Binding-site contacts:
Ligand atom C16 contacts residue GLY214 of chain 1.B at 3.5 Å.
Ligand atom C11 contacts residue PHE213 of chain 1.B at 3.4 Å (hydrophobic).
Ligand atom C25 contacts residue ANP1 of chain 1.F at 3.5 Å.
Ligand atom C24 contacts residue LYS101 of chain 1.B at 3.5 Å.
Ligand atom C22 contacts residue ASP212 of chain 1.B at 3.6 Å.
Ligand atom C15 contacts residue PHE213 of chain 1.B at 3.3 Å (hydrophobic).
Ligand atom C14 contacts residue MET223 of chain 1.B at 3.4 Å (hydrophobic).
Ligand atom C23 contacts residue CYS211 of chain 1.B at 3.6 Å (hydrophobic).
Ligand atom O05 contacts residue ANP1 of chain 1.F at 2.8 Å (h-bond).
Ligand atom C20 contacts residue ASP212 of chain 1.B at 3.6 Å.
Ligand atom C16 contacts residue VAL215 of chain 1.B at 3.6 Å (hydrophobic).
Ligand atom C21 contacts residue CYS211 of chain 1.B at 3.5 Å (hydrophobic).
Ligand atom N08 contacts residue PHE213 of chain 1.B at 3.3 Å (h-bond).
Ligand atom C16 contacts residue SER216 of chain 1.B at 3.2 Å.
Ligand atom O03 contacts residue ANP1 of chain 1.F at 3.6 Å (h-bond).
Ligand atom N06 contacts residue PHE213 of chain 1.B at 3.4 Å (h-bond).
Ligand atom C19 contacts residue ASP212 of chain 1.B at 3.4 Å.
Ligand atom N08 contacts residue VAL215 of chain 1.B at 3.2 Å (h-bond).
Ligand atom O04 contacts residue LYS101 of chain 1.B at 2.9 Å (salt-bridge).
Ligand atom I01 contacts residue VAL131 of chain 1.B at 3.5 Å.
Ligand atom C10 contacts residue LEU219 of chain 1.B at 3.7 Å (hydrophobic).
Ligand atom O05 contacts residue GLY83 of chain 1.B at 3.7 Å.
Ligand atom N06 contacts residue LEU219 of chain 1.B at 3.4 Å.
Ligand atom C15 contacts residue LEU119 of chain 1.B at 3.5 Å (hydrophobic).
Ligand atom F02 contacts residue ILE145 of chain 1.B at 3.4 Å.
Ligand atom O04 contacts residue ASP212 of chain 1.B at 3.1 Å (salt-bridge).
Ligand atom C15 contacts residue LEU219 of chain 1.B at 3.6 Å (hydrophobic).
Ligand atom C18 contacts residue ASP212 of chain 1.B at 3.7 Å.
Ligand atom F02 contacts residue LYS101 of chain 1.B at 3.6 Å.
Ligand atom C15 contacts residue VAL215 of chain 1.B at 3.5 Å (hydrophobic).
Ligand atom N08 contacts residue SER216 of chain 1.B at 2.9 Å (h-bond).
Ligand atom C16 contacts residue PHE213 of chain 1.B at 3.4 Å (hydrophobic).
Ligand atom I01 contacts residue CYS211 of chain 1.B at 3.7 Å.
Ligand atom O03 contacts residue LYS101 of chain 1.B at 3.1 Å (salt-bridge).
Ligand atom F02 contacts residue ASP212 of chain 1.B at 3.5 Å.
Ligand atom O05 contacts residue GLY84 of chain 1.B at 3.4 Å (h-bond).
Ligand atom O03 contacts residue ASP212 of chain 1.B at 3.4 Å (salt-bridge).
Ligand atom C11 contacts residue LEU219 of chain 1.B at 3.6 Å (hydrophobic).
Ligand atom N07 contacts residue ILE145 of chain 1.B at 3.6 Å.
Ligand atom C20 contacts residue PHE213 of chain 1.B at 3.5 Å (hydrophobic).

This protein binds this small molecule.
Small molecule (SMILES): O=C(NOCCO)c1ccc2cncn2c1Nc1ccc(I)cc1F

Sequence of chain 1.B:
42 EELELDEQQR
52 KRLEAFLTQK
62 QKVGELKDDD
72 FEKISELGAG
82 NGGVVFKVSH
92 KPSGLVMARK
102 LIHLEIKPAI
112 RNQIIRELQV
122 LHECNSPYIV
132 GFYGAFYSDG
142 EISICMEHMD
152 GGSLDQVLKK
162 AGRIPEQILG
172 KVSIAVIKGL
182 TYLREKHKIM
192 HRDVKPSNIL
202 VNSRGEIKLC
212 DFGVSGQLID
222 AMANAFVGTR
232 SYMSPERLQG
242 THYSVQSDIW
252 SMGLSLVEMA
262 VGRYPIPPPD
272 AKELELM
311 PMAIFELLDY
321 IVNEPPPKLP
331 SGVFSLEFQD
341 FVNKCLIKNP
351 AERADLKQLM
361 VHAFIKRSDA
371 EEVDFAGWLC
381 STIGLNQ